Sequence of chain 2.A:
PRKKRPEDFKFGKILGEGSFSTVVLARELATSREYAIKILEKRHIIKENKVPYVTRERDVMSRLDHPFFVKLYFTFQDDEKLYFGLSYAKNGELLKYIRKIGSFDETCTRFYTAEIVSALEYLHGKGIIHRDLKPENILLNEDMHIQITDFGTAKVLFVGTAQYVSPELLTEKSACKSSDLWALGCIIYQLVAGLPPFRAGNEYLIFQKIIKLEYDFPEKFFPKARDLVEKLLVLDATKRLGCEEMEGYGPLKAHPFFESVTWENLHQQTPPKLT

A protein and the small-molecule ligand that binds it are described below.
Small molecule (SMILES): NC(=O)Nc1ccc2c(c1)=C(Cc1cc(-c3cccc(C(=O)NCCN4CCCCC4)c3)c[nH]1)C(=O)N=2

Binding-site contacts:
Ligand atom C4 contacts residue LEU139 of chain 2.A at 3.6 Å (hydrophobic).
Ligand atom N20 contacts residue ALA89 of chain 2.A at 3.0 Å (h-bond).
Ligand atom C42 contacts residue ASN91 of chain 2.A at 3.7 Å.
Ligand atom C40 contacts residue LYS96 of chain 2.A at 3.6 Å.
Ligand atom C36 contacts residue TYR97 of chain 2.A at 3.0 Å (hydrophobic).
Ligand atom C9 contacts residue THR149 of chain 2.A at 3.3 Å.
Ligand atom O3 contacts residue TYR88 of chain 2.A at 3.4 Å.
Ligand atom C5 contacts residue LEU139 of chain 2.A at 3.5 Å (hydrophobic).
Ligand atom C35 contacts residue ASN91 of chain 2.A at 3.5 Å.
Ligand atom O3 contacts residue ALA89 of chain 2.A at 2.8 Å (h-bond).
Ligand atom C2 contacts residue ALA36 of chain 2.A at 3.7 Å (hydrophobic).
Ligand atom C39 contacts residue LYS100 of chain 2.A at 3.8 Å.
Ligand atom N14 contacts residue LYS38 of chain 2.A at 3.5 Å (salt-bridge).
Ligand atom C6 contacts residue LEU139 of chain 2.A at 3.5 Å (hydrophobic).
Ligand atom N1 contacts residue LEU139 of chain 2.A at 3.6 Å.
Ligand atom O17 contacts residue LYS38 of chain 2.A at 2.8 Å (salt-bridge).
Ligand atom C13 contacts residue LYS38 of chain 2.A at 3.4 Å.
Ligand atom O17 contacts residue THR149 of chain 2.A at 3.0 Å (h-bond).
Ligand atom N1 contacts residue ALA36 of chain 2.A at 3.2 Å.
Ligand atom N37 contacts residue TYR97 of chain 2.A at 3.2 Å (h-bond).
Ligand atom C13 contacts residue THR149 of chain 2.A at 3.8 Å.
Ligand atom C22 contacts residue ALA89 of chain 2.A at 3.2 Å (hydrophobic).
Ligand atom N33 contacts residue LYS90 of chain 2.A at 3.7 Å.
Ligand atom C5 contacts residue ALA36 of chain 2.A at 3.7 Å (hydrophobic).
Ligand atom C41 contacts residue LYS96 of chain 2.A at 3.6 Å.
Ligand atom C22 contacts residue LYS90 of chain 2.A at 3.7 Å.
Ligand atom C36 contacts residue ASN91 of chain 2.A at 3.0 Å.
Ligand atom C30 contacts residue LYS90 of chain 2.A at 3.8 Å.
Ligand atom C2 contacts residue LEU139 of chain 2.A at 3.7 Å (hydrophobic).
Ligand atom C5 contacts residue SER87 of chain 2.A at 3.7 Å.
Ligand atom C2 contacts residue SER87 of chain 2.A at 3.8 Å.
Ligand atom N11 contacts residue GOL1 of chain 2.F at 3.3 Å (h-bond).
Ligand atom N14 contacts residue ASP150 of chain 2.A at 3.4 Å (salt-bridge).
Ligand atom C2 contacts residue ALA89 of chain 2.A at 3.6 Å (hydrophobic).
Ligand atom N33 contacts residue ASN91 of chain 2.A at 3.6 Å (h-bond).
Ligand atom N14 contacts residue GOL1 of chain 2.F at 3.2 Å.
Ligand atom C24 contacts residue GLY92 of chain 2.A at 3.8 Å.
Ligand atom C22 contacts residue GLY92 of chain 2.A at 3.6 Å.
Ligand atom C23 contacts residue GLY92 of chain 2.A at 3.5 Å.
Ligand atom N1 contacts residue SER87 of chain 2.A at 2.8 Å (h-bond).